Sequence of chain 1.D:
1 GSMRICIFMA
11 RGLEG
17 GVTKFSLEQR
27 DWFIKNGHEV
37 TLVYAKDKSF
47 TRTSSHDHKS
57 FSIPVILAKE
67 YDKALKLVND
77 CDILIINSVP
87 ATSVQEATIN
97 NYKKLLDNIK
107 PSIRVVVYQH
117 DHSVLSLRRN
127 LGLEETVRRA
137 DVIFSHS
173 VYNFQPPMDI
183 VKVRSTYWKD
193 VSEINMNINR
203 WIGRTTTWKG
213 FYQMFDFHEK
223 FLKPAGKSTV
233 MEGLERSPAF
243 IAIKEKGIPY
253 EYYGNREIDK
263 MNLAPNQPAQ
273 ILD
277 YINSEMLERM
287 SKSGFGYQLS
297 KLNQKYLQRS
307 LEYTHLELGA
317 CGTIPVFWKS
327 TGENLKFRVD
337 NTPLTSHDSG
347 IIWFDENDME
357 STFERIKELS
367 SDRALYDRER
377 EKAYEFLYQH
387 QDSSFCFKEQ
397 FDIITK

Sequence of chain 1.C:
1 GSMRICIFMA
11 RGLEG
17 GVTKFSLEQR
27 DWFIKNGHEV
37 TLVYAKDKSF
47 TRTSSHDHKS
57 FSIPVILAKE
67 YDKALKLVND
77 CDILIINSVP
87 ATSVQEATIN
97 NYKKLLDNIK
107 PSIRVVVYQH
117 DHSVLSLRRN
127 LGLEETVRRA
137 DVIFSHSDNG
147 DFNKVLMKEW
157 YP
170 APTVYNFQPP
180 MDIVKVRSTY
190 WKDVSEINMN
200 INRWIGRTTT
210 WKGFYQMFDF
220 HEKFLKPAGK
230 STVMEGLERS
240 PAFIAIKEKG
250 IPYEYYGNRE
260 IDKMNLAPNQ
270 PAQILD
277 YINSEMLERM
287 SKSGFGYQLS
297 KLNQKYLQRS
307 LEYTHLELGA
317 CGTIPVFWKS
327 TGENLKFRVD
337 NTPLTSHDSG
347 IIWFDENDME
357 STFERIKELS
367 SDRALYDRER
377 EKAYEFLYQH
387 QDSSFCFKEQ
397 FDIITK

A small-molecule ligand and the protein it binds are described below.
Small molecule (SMILES): Cc1cn([C@H]2C[C@H](O[P](=O)(O)OC[C@H]3O[C@@H](n4cnc5c(N)ncnc54)C[C@@H]3O[P](=O)(O)OC[C@H]3O[C@@H](n4cc(C)c(=O)[nH]c4=O)C[C@@H]3O[P](=O)(O)OC[C@H]3O[C@@H](n4ccc(N)nc4=O)C[C@@H]3O[P](=O)(O)OC[C@H]3O[C@@H](n4cc(C)c(=O)[nH]c4=O)C[C@@H]3O[P](=O)(O)OC[C@H]3O[C@@H](n4cnc5c(=O)nc(N)[nH]c54)C[C@@H]3O[P](=O)(O)OC[C@H]3O[C@@H](n4cnc5c(N)ncnc54)C[C@@H]3O[P](=O)(O)OC[C@H]3O[C@@H](n4cnc5c(=O)nc(N)[nH]c54)C[C@@H]3O)[C@@H](CO[P](=O)(O)O[C@H]3C[C@H](n4ccc(N)nc4=O)O[C@@H]3CO)O2)c(=O)[nH]c1=O

Binding-site contacts:
Ligand atom N7 contacts residue LYS246 of chain 1.C at 2.9 Å (salt-bridge).
Ligand atom N1 contacts residue ARG238 of chain 1.C at 2.7 Å (salt-bridge).
Ligand atom C2 contacts residue PRO240 of chain 1.C at 3.5 Å (hydrophobic).
Ligand atom C7 contacts residue ARG238 of chain 1.C at 3.7 Å.
Ligand atom O5' contacts residue GLU247 of chain 1.D at 3.4 Å (salt-bridge).
Ligand atom OP2 contacts residue ARG238 of chain 1.C at 3.4 Å (salt-bridge).
Ligand atom N2 contacts residue SER239 of chain 1.C at 3.4 Å.
Ligand atom C5' contacts residue ARG124 of chain 1.D at 3.6 Å.
Ligand atom OP1 contacts residue ARG258 of chain 1.C at 3.6 Å.
Ligand atom OP2 contacts residue SER45 of chain 1.C at 2.7 Å.
Ligand atom C4 contacts residue ALA241 of chain 1.D at 3.5 Å (hydrophobic).
Ligand atom C1' contacts residue ILE243 of chain 1.C at 3.7 Å (hydrophobic).
Ligand atom C5 contacts residue PRO240 of chain 1.C at 3.6 Å (hydrophobic).
Ligand atom C4 contacts residue ILE243 of chain 1.C at 3.6 Å (hydrophobic).
Ligand atom N2 contacts residue PRO240 of chain 1.C at 3.5 Å (h-bond).
Ligand atom O4' contacts residue PRO240 of chain 1.D at 3.7 Å.
Ligand atom O4' contacts residue ILE243 of chain 1.C at 3.5 Å.
Ligand atom O2 contacts residue PRO240 of chain 1.D at 3.3 Å.
Ligand atom N3 contacts residue ILE243 of chain 1.C at 3.5 Å.
Ligand atom OP2 contacts residue THR47 of chain 1.C at 3.6 Å (h-bond).
Ligand atom C2 contacts residue ARG238 of chain 1.C at 3.3 Å.
Ligand atom N1 contacts residue PRO240 of chain 1.D at 3.7 Å.
Ligand atom C6 contacts residue PRO240 of chain 1.C at 3.5 Å (hydrophobic).
Ligand atom O4' contacts residue ILE243 of chain 1.D at 3.5 Å.
Ligand atom C8 contacts residue LYS246 of chain 1.C at 3.6 Å.
Ligand atom OP1 contacts residue SER50 of chain 1.C at 3.6 Å (h-bond).
Ligand atom C5' contacts residue ILE243 of chain 1.D at 3.4 Å (hydrophobic).
Ligand atom N3 contacts residue PRO240 of chain 1.C at 3.4 Å.
Ligand atom C5 contacts residue ALA241 of chain 1.D at 3.7 Å (hydrophobic).
Ligand atom C4' contacts residue ILE243 of chain 1.D at 3.4 Å (hydrophobic).
Ligand atom C5' contacts residue ALA244 of chain 1.D at 3.6 Å (hydrophobic).
Ligand atom O4 contacts residue ARG238 of chain 1.C at 3.3 Å (salt-bridge).
Ligand atom OP1 contacts residue NCO1 of chain 1.E at 2.9 Å (h-bond).
Ligand atom C8 contacts residue ILE243 of chain 1.C at 3.5 Å (hydrophobic).
Ligand atom N2 contacts residue ARG238 of chain 1.C at 2.9 Å (salt-bridge).
Ligand atom O6 contacts residue ARG238 of chain 1.C at 3.4 Å.
Ligand atom N4 contacts residue ALA241 of chain 1.D at 3.5 Å.
Ligand atom OP1 contacts residue ARG124 of chain 1.D at 2.5 Å (salt-bridge).
Ligand atom C5' contacts residue GLU247 of chain 1.D at 3.0 Å.
Ligand atom O5' contacts residue ALA244 of chain 1.D at 3.3 Å.